Sequence of chain 1.D:
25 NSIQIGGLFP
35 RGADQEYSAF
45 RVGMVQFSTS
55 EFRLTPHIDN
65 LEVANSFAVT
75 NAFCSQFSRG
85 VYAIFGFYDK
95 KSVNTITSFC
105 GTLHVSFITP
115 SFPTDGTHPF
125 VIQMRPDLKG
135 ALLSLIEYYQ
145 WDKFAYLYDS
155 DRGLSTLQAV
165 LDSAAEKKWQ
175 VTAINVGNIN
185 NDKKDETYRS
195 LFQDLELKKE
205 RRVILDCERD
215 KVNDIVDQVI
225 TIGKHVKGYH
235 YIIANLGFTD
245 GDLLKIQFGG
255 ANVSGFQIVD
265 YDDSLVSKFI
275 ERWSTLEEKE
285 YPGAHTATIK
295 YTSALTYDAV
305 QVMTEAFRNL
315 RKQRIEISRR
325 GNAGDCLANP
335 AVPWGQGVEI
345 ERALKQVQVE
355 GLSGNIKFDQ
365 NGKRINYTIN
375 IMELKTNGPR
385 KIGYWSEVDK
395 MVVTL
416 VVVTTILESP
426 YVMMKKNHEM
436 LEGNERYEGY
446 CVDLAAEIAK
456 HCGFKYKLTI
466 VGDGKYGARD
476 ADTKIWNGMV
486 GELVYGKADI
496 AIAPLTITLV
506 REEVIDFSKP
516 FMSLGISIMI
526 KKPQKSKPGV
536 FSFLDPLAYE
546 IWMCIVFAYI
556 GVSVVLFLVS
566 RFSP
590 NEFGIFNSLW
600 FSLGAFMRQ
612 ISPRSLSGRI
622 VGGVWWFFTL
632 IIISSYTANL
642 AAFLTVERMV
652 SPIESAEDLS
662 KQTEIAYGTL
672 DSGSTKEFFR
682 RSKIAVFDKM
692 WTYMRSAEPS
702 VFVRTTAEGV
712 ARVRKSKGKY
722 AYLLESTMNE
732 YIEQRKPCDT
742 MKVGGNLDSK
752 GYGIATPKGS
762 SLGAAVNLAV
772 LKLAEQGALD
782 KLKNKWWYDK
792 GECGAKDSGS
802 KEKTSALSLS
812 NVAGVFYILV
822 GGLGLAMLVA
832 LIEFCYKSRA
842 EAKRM

The small molecule below binds the protein below.
Small molecule (SMILES): CC(=O)N[C@H]1[C@H](O[C@H]2[C@H](O)[C@@H](NC(C)=O)CO[C@@H]2CO)O[C@H](CO)[C@@H](O)[C@@H]1O

Binding-site contacts:
Ligand atom C5 contacts residue ASN256 of chain 1.D at 3.7 Å.
Ligand atom O5 contacts residue ASN256 of chain 1.D at 2.5 Å (h-bond).
Ligand atom C3 contacts residue ASN256 of chain 1.D at 3.8 Å.
Ligand atom N2 contacts residue ASN256 of chain 1.D at 3.0 Å (h-bond).
Ligand atom O6 contacts residue HIS234 of chain 1.D at 3.9 Å.
Ligand atom C5 contacts residue HIS234 of chain 1.D at 3.8 Å.
Ligand atom O6 contacts residue TYR233 of chain 1.D at 4.4 Å.
Ligand atom O5 contacts residue TYR233 of chain 1.D at 4.5 Å.
Ligand atom C6 contacts residue HIS234 of chain 1.D at 3.4 Å.
Ligand atom C4 contacts residue ASN256 of chain 1.D at 4.2 Å.
Ligand atom C8 contacts residue ARG206 of chain 1.D at 3.8 Å.
Ligand atom C7 contacts residue ASN256 of chain 1.D at 3.7 Å.
Ligand atom O7 contacts residue ARG206 of chain 1.D at 2.6 Å (salt-bridge).
Ligand atom C1 contacts residue ASN256 of chain 1.D at 1.4 Å.
Ligand atom O7 contacts residue ASN256 of chain 1.D at 4.0 Å.
Ligand atom O5 contacts residue HIS234 of chain 1.D at 3.7 Å.
Ligand atom C7 contacts residue ARG206 of chain 1.D at 3.5 Å.
Ligand atom C2 contacts residue ASN256 of chain 1.D at 2.4 Å.
Ligand atom O3 contacts residue ASN256 of chain 1.D at 4.5 Å.